Sequence of chain 1.L:
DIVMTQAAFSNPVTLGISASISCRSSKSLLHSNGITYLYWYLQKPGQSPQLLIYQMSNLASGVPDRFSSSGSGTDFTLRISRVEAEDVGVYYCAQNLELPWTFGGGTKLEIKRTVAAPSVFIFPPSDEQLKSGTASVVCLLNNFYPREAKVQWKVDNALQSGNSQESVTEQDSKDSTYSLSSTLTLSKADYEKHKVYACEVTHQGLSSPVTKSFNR

This small molecule binds to this protein.
Small molecule (SMILES): CCC(=O)N(c1ccccc1)C1CCN(CCc2ccccc2)CC1

Binding-site contacts:
Ligand atom N09 contacts residue ASN96 of chain 1.L at 3.6 Å (h-bond).
Ligand atom C24 contacts residue TYR50 of chain 1.K at 3.5 Å (hydrophobic).
Ligand atom C04 contacts residue TRP101 of chain 1.L at 3.7 Å (hydrophobic).
Ligand atom C23 contacts residue TYR33 of chain 1.K at 3.1 Å (hydrophobic).
Ligand atom C10 contacts residue ASN96 of chain 1.L at 3.3 Å.
Ligand atom C22 contacts residue ASN102 of chain 1.K at 3.6 Å.
Ligand atom O01 contacts residue LEU99 of chain 1.L at 3.8 Å.
Ligand atom C07 contacts residue ASN96 of chain 1.L at 3.4 Å.
Ligand atom C15 contacts residue ASN102 of chain 1.K at 3.2 Å.
Ligand atom C21 contacts residue ASP101 of chain 1.K at 3.6 Å.
Ligand atom C07 contacts residue TYR98 of chain 1.K at 3.5 Å (hydrophobic).
Ligand atom C18 contacts residue TYR37 of chain 1.L at 3.2 Å (hydrophobic).
Ligand atom C22 contacts residue ASP101 of chain 1.K at 3.8 Å.
Ligand atom C04 contacts residue ASN35 of chain 1.K at 3.3 Å.
Ligand atom N09 contacts residue ASN102 of chain 1.K at 2.9 Å (h-bond).
Ligand atom C10 contacts residue ASN102 of chain 1.K at 3.3 Å.
Ligand atom C18 contacts residue HIS31 of chain 1.L at 3.3 Å.
Ligand atom C14 contacts residue ASN102 of chain 1.K at 3.5 Å.
Ligand atom C19 contacts residue TYR37 of chain 1.L at 3.4 Å (hydrophobic).
Ligand atom C19 contacts residue HIS31 of chain 1.L at 3.3 Å.
Ligand atom C16 contacts residue ASN102 of chain 1.K at 3.6 Å.
Ligand atom C12 contacts residue ASN102 of chain 1.K at 3.5 Å.
Ligand atom C12 contacts residue TYR37 of chain 1.L at 3.8 Å (hydrophobic).
Ligand atom C11 contacts residue ASN102 of chain 1.K at 3.1 Å.
Ligand atom C07 contacts residue ASN102 of chain 1.K at 3.6 Å.
Ligand atom O01 contacts residue TRP101 of chain 1.L at 2.8 Å (h-bond).
Ligand atom C04 contacts residue TYR47 of chain 1.K at 3.7 Å (hydrophobic).
Ligand atom C17 contacts residue ASN33 of chain 1.L at 3.8 Å.
Ligand atom C12 contacts residue LEU97 of chain 1.L at 3.6 Å (hydrophobic).
Ligand atom C07 contacts residue ASP101 of chain 1.K at 3.8 Å.
Ligand atom C08 contacts residue ASN96 of chain 1.L at 3.5 Å.
Ligand atom C22 contacts residue TYR33 of chain 1.K at 3.4 Å (hydrophobic).
Ligand atom C08 contacts residue ASN102 of chain 1.K at 3.1 Å.
Ligand atom O01 contacts residue ASN96 of chain 1.L at 3.1 Å (h-bond).
Ligand atom C18 contacts residue ASN33 of chain 1.L at 3.2 Å.
Ligand atom C06 contacts residue ASN96 of chain 1.L at 3.6 Å.
Ligand atom C04 contacts residue TYR98 of chain 1.K at 3.7 Å (hydrophobic).
Ligand atom C13 contacts residue LEU97 of chain 1.L at 3.3 Å (hydrophobic).
Ligand atom C21 contacts residue ASN102 of chain 1.K at 3.7 Å.
Ligand atom C12 contacts residue ASN96 of chain 1.L at 3.4 Å.

Sequence of chain 1.K:
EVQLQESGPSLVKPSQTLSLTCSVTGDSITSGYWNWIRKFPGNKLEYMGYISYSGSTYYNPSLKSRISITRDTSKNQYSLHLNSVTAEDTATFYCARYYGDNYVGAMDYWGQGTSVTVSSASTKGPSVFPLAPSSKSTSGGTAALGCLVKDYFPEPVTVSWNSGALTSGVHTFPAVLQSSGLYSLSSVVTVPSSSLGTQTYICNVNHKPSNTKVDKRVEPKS